Sequence of chain 1.B:
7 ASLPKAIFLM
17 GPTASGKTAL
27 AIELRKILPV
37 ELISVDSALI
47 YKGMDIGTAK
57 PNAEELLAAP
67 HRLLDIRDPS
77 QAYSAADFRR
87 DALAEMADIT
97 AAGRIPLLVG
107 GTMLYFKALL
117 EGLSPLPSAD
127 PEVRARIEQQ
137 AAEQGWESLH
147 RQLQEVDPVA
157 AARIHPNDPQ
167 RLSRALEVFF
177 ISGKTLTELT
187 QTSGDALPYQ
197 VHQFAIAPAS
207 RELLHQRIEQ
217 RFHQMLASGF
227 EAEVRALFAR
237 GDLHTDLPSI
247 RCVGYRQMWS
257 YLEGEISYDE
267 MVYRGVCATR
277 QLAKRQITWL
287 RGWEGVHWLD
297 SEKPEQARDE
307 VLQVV

Binding-site contacts:
Ligand atom O2 contacts residue THR19 of chain 1.B at 3.8 Å.
Ligand atom O7 contacts residue MG1 of chain 1.H at 2.0 Å.
Ligand atom C14 contacts residue VAL249 of chain 1.B at 3.8 Å (hydrophobic).
Ligand atom O4 contacts residue GLY22 of chain 1.B at 3.1 Å (h-bond).
Ligand atom C10 contacts residue THR54 of chain 1.B at 3.4 Å.
Ligand atom O4 contacts residue ARG217 of chain 1.B at 2.6 Å (salt-bridge).
Ligand atom C10 contacts residue ALA55 of chain 1.B at 3.5 Å (hydrophobic).
Ligand atom O6 contacts residue SER21 of chain 1.B at 3.4 Å (h-bond).
Ligand atom O6 contacts residue LYS23 of chain 1.B at 2.6 Å (salt-bridge).
Ligand atom P3 contacts residue LYS23 of chain 1.B at 3.7 Å.
Ligand atom P3 contacts residue ARG217 of chain 1.B at 3.6 Å.
Ligand atom C13 contacts residue THR275 of chain 1.B at 3.8 Å.
Ligand atom O4 contacts residue SER21 of chain 1.B at 3.5 Å (h-bond).
Ligand atom O6 contacts residue THR24 of chain 1.B at 3.8 Å.
Ligand atom P3 contacts residue MG1 of chain 1.H at 3.3 Å.
Ligand atom S9 contacts residue ALA55 of chain 1.B at 3.8 Å.
Ligand atom P1 contacts residue LYS23 of chain 1.B at 3.7 Å.
Ligand atom S9 contacts residue ARG217 of chain 1.B at 2.9 Å (salt-bridge).
Ligand atom O6 contacts residue GLY22 of chain 1.B at 3.1 Å (h-bond).
Ligand atom C14 contacts residue LEU278 of chain 1.B at 3.7 Å (hydrophobic).
Ligand atom P1 contacts residue MG1 of chain 1.H at 3.4 Å.
Ligand atom O5 contacts residue THR24 of chain 1.B at 2.7 Å (h-bond).
Ligand atom O5 contacts residue MG1 of chain 1.H at 2.0 Å.
Ligand atom C14 contacts residue THR19 of chain 1.B at 2.9 Å.
Ligand atom C11 contacts residue GLY53 of chain 1.B at 3.8 Å.
Ligand atom C14 contacts residue THR275 of chain 1.B at 3.8 Å.
Ligand atom O4 contacts residue ALA20 of chain 1.B at 3.4 Å.
Ligand atom O8 contacts residue LYS23 of chain 1.B at 2.8 Å (salt-bridge).
Ligand atom S9 contacts residue THR19 of chain 1.B at 2.7 Å (h-bond).
Ligand atom C10 contacts residue THR19 of chain 1.B at 3.5 Å.
Ligand atom P1 contacts residue GLY22 of chain 1.B at 3.7 Å.
Ligand atom O7 contacts residue ALA55 of chain 1.B at 3.8 Å.
Ligand atom O2 contacts residue MG1 of chain 1.H at 3.7 Å.
Ligand atom O2 contacts residue ALA20 of chain 1.B at 3.0 Å (h-bond).
Ligand atom O2 contacts residue ARG217 of chain 1.B at 3.2 Å (salt-bridge).
Ligand atom O2 contacts residue LYS23 of chain 1.B at 3.3 Å (salt-bridge).
Ligand atom C12 contacts residue THR19 of chain 1.B at 3.4 Å.
Ligand atom C11 contacts residue ALA55 of chain 1.B at 3.7 Å (hydrophobic).
Ligand atom P1 contacts residue ARG217 of chain 1.B at 3.7 Å.
Ligand atom C11 contacts residue THR19 of chain 1.B at 3.6 Å.

This small molecule binds to this protein.
Small molecule (SMILES): CC(C)=CCS[P](=O)(O)OP(=O)(O)O